Binding-site contacts:
Ligand atom C1 contacts residue ARG424 of chain 1.D at 4.5 Å.
Ligand atom O2 contacts residue ARG403 of chain 1.D at 3.5 Å.
Ligand atom C4 contacts residue HIS335 of chain 1.D at 4.3 Å.
Ligand atom C4 contacts residue GLU420 of chain 1.D at 4.4 Å.
Ligand atom C6 contacts residue LEU401 of chain 1.D at 4.5 Å (hydrophobic).
Ligand atom C1 contacts residue ARG424 of chain 1.D at 3.1 Å.
Ligand atom O5 contacts residue ARG424 of chain 1.D at 3.2 Å (salt-bridge).
Ligand atom O4 contacts residue ARG424 of chain 1.D at 4.2 Å.
Ligand atom O3 contacts residue LEU401 of chain 1.D at 3.9 Å.
Ligand atom C3 contacts residue HIS335 of chain 1.D at 3.8 Å.
Ligand atom C3 contacts residue ARG424 of chain 1.D at 3.8 Å.
Ligand atom O3 contacts residue ARG403 of chain 1.D at 3.7 Å.
Ligand atom C1 contacts residue HIS335 of chain 1.D at 3.9 Å.
Ligand atom C3 contacts residue ARG424 of chain 1.D at 4.4 Å.
Ligand atom C5 contacts residue ARG424 of chain 1.D at 3.7 Å.
Ligand atom O3 contacts residue HIS335 of chain 1.D at 3.8 Å.
Ligand atom O3 contacts residue ARG324 of chain 1.D at 3.9 Å.
Ligand atom O4 contacts residue GLU420 of chain 1.D at 3.7 Å.
Ligand atom O4 contacts residue HIS335 of chain 1.D at 3.8 Å.
Ligand atom C2 contacts residue ARG424 of chain 1.D at 4.0 Å.
Ligand atom O1 contacts residue ARG424 of chain 1.D at 4.0 Å.
Ligand atom C5 contacts residue GLU420 of chain 1.D at 4.3 Å.
Ligand atom O1 contacts residue HIS335 of chain 1.D at 3.6 Å.
Ligand atom C4 contacts residue ASP331 of chain 1.D at 3.7 Å.
Ligand atom C3 contacts residue LEU401 of chain 1.D at 4.0 Å (hydrophobic).
Ligand atom O3 contacts residue ARG424 of chain 1.D at 3.5 Å (salt-bridge).
Ligand atom C4 contacts residue ARG424 of chain 1.D at 4.2 Å.
Ligand atom C5 contacts residue ASP331 of chain 1.D at 4.5 Å.
Ligand atom C5 contacts residue LEU401 of chain 1.D at 4.2 Å (hydrophobic).
Ligand atom O4 contacts residue ASP331 of chain 1.D at 2.3 Å (salt-bridge).
Ligand atom C4 contacts residue LEU401 of chain 1.D at 3.1 Å (hydrophobic).
Ligand atom O4 contacts residue LEU401 of chain 1.D at 2.5 Å.
Ligand atom C2 contacts residue ARG403 of chain 1.D at 4.4 Å.

The protein below binds the small molecule below.
Small molecule (SMILES): OC[C@H]1O[C@@](CO)(O[C@H]2O[C@H](CO)[C@@H](O)[C@H](O)[C@H]2O)[C@@H](O)[C@@H]1O

Sequence of chain 1.D:
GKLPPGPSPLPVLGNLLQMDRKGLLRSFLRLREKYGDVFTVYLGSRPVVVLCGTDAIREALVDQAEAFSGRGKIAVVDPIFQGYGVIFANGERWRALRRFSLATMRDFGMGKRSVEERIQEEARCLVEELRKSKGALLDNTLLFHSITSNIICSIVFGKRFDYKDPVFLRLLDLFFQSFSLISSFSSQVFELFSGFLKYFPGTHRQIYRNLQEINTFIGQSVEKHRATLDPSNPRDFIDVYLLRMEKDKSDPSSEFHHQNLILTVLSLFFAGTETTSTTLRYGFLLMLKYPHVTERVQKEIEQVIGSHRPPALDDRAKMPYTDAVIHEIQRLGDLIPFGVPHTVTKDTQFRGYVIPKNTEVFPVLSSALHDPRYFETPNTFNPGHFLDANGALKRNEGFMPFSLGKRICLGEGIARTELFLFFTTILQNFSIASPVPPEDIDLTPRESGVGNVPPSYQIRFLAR